A small-molecule ligand and the protein it binds are described below.
Small molecule (SMILES): N[C@@H](CCC(=O)O)C(=O)O

Sequence of chain 1.C:
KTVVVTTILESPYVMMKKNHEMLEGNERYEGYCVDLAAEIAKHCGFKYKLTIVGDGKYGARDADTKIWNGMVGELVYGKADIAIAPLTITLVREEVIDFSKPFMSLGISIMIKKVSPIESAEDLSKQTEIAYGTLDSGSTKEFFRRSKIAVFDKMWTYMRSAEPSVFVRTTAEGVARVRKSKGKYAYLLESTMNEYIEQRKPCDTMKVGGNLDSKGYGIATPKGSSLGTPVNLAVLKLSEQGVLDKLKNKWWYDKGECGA

Binding-site contacts:
Ligand atom CD contacts residue GLU726 of chain 1.C at 4.2 Å.
Ligand atom CA contacts residue SER675 of chain 1.C at 4.2 Å.
Ligand atom OXT contacts residue ARG506 of chain 1.C at 3.0 Å (salt-bridge).
Ligand atom CG contacts residue GLU726 of chain 1.C at 3.9 Å.
Ligand atom C contacts residue PRO499 of chain 1.C at 3.8 Å (hydrophobic).
Ligand atom CA contacts residue PRO499 of chain 1.C at 3.9 Å (hydrophobic).
Ligand atom CB contacts residue LEU671 of chain 1.C at 4.2 Å (hydrophobic).
Ligand atom O contacts residue ARG506 of chain 1.C at 3.8 Å.
Ligand atom CD contacts residue SER675 of chain 1.C at 3.9 Å.
Ligand atom O contacts residue TYR471 of chain 1.C at 3.2 Å.
Ligand atom OE1 contacts residue THR676 of chain 1.C at 2.7 Å (h-bond).
Ligand atom C contacts residue THR501 of chain 1.C at 3.4 Å.
Ligand atom OE2 contacts residue SER675 of chain 1.C at 2.7 Å (h-bond).
Ligand atom C contacts residue SER675 of chain 1.C at 3.8 Å.
Ligand atom CD contacts residue LEU671 of chain 1.C at 4.0 Å (hydrophobic).
Ligand atom CG contacts residue LEU671 of chain 1.C at 3.7 Å (hydrophobic).
Ligand atom N contacts residue GLU726 of chain 1.C at 2.9 Å (salt-bridge).
Ligand atom CA contacts residue THR501 of chain 1.C at 3.4 Å.
Ligand atom O contacts residue PRO499 of chain 1.C at 2.9 Å (h-bond).
Ligand atom C contacts residue TYR471 of chain 1.C at 3.5 Å (hydrophobic).
Ligand atom OE1 contacts residue GLU726 of chain 1.C at 3.9 Å.
Ligand atom CA contacts residue GLU726 of chain 1.C at 3.3 Å.
Ligand atom N contacts residue PRO499 of chain 1.C at 2.9 Å (h-bond).
Ligand atom OXT contacts residue THR501 of chain 1.C at 4.1 Å.
Ligand atom C contacts residue ARG506 of chain 1.C at 3.9 Å.
Ligand atom O contacts residue LEU500 of chain 1.C at 3.3 Å.
Ligand atom N contacts residue MET729 of chain 1.C at 4.0 Å.
Ligand atom O contacts residue THR501 of chain 1.C at 2.9 Å (h-bond).
Ligand atom CD contacts residue THR676 of chain 1.C at 3.4 Å.
Ligand atom OE1 contacts residue LEU725 of chain 1.C at 4.2 Å.
Ligand atom N contacts residue THR501 of chain 1.C at 3.2 Å (h-bond).
Ligand atom OXT contacts residue GLY674 of chain 1.C at 3.6 Å.
Ligand atom N contacts residue TYR471 of chain 1.C at 4.0 Å.
Ligand atom OXT contacts residue SER675 of chain 1.C at 3.2 Å (h-bond).
Ligand atom CA contacts residue TYR471 of chain 1.C at 4.1 Å (hydrophobic).
Ligand atom OE2 contacts residue GLY674 of chain 1.C at 3.4 Å.
Ligand atom N contacts residue TYR753 of chain 1.C at 3.4 Å.
Ligand atom OXT contacts residue TYR471 of chain 1.C at 3.4 Å.
Ligand atom CB contacts residue TYR471 of chain 1.C at 3.5 Å (hydrophobic).
Ligand atom OE2 contacts residue THR676 of chain 1.C at 3.3 Å (h-bond).